A protein and the small-molecule ligand that binds it are described below.
Small molecule (SMILES): CC(=O)OCC1=C(C(=O)O)N2C(=O)[C@@H](NC(=O)Cc3cccs3)[C@H]2SC1

Sequence of chain 1.A:
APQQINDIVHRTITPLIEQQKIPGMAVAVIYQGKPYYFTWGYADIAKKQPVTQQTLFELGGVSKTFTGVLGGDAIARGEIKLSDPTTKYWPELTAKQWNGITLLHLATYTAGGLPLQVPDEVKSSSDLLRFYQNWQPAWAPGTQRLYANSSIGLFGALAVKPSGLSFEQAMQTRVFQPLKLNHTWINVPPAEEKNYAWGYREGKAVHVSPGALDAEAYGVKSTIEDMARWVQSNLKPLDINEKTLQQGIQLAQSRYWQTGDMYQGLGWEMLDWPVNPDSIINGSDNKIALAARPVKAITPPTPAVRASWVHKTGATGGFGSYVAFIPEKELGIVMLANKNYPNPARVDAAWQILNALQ

Binding-site contacts:
Ligand atom C23 contacts residue LEU116 of chain 1.A at 3.7 Å (hydrophobic).
Ligand atom C8 contacts residue PO41 of chain 1.C at 0.5 Å.
Ligand atom C8 contacts residue GLY61 of chain 1.A at 3.6 Å.
Ligand atom N10 contacts residue PO41 of chain 1.C at 2.3 Å (h-bond).
Ligand atom C6 contacts residue TYR147 of chain 1.A at 3.6 Å (hydrophobic).
Ligand atom N10 contacts residue ALA315 of chain 1.A at 3.1 Å (h-bond).
Ligand atom O4B contacts residue PO41 of chain 1.C at 2.4 Å (h-bond).
Ligand atom O4A contacts residue THR313 of chain 1.A at 3.2 Å (h-bond).
Ligand atom C2 contacts residue PO41 of chain 1.C at 2.9 Å.
Ligand atom C7 contacts residue PO41 of chain 1.C at 1.7 Å.
Ligand atom N5 contacts residue PO41 of chain 1.C at 1.0 Å (h-bond).
Ligand atom C13 contacts residue ALA315 of chain 1.A at 3.8 Å (hydrophobic).
Ligand atom O9 contacts residue ALA315 of chain 1.A at 2.8 Å (h-bond).
Ligand atom C11 contacts residue PO41 of chain 1.C at 3.4 Å.
Ligand atom O4B contacts residue THR313 of chain 1.A at 3.6 Å.
Ligand atom C3' contacts residue ASN286 of chain 1.A at 3.4 Å.
Ligand atom O4A contacts residue PO41 of chain 1.C at 1.8 Å (h-bond).
Ligand atom O9 contacts residue GLY61 of chain 1.A at 2.8 Å (h-bond).
Ligand atom N5 contacts residue TYR147 of chain 1.A at 3.5 Å.
Ligand atom C8 contacts residue ALA315 of chain 1.A at 3.6 Å (hydrophobic).
Ligand atom C23 contacts residue TYR147 of chain 1.A at 3.5 Å (hydrophobic).
Ligand atom C4 contacts residue TYR147 of chain 1.A at 3.6 Å (hydrophobic).
Ligand atom O12 contacts residue GLN117 of chain 1.A at 3.1 Å (h-bond).
Ligand atom C2 contacts residue LEU116 of chain 1.A at 3.7 Å (hydrophobic).
Ligand atom S1 contacts residue PO41 of chain 1.C at 2.1 Å (h-bond).
Ligand atom O4A contacts residue TYR147 of chain 1.A at 3.2 Å (h-bond).
Ligand atom O12 contacts residue TYR218 of chain 1.A at 3.7 Å.
Ligand atom C16 contacts residue TYR218 of chain 1.A at 3.8 Å (hydrophobic).
Ligand atom C4' contacts residue PO41 of chain 1.C at 1.6 Å.
Ligand atom C6 contacts residue PO41 of chain 1.C at 1.3 Å.
Ligand atom C3 contacts residue PO41 of chain 1.C at 2.6 Å.
Ligand atom C15 contacts residue GLN117 of chain 1.A at 3.5 Å.
Ligand atom O4A contacts residue LYS312 of chain 1.A at 3.3 Å (salt-bridge).
Ligand atom O12 contacts residue ASN149 of chain 1.A at 2.8 Å (h-bond).
Ligand atom O9 contacts residue GLY314 of chain 1.A at 3.5 Å.
Ligand atom O9 contacts residue PO41 of chain 1.C at 0.3 Å (h-bond).
Ligand atom O4B contacts residue ALA315 of chain 1.A at 3.8 Å.
Ligand atom C4 contacts residue PO41 of chain 1.C at 1.9 Å.
Ligand atom O20 contacts residue ASN286 of chain 1.A at 3.7 Å.
Ligand atom C11 contacts residue GLN117 of chain 1.A at 3.7 Å.